Sequence of chain 1.A:
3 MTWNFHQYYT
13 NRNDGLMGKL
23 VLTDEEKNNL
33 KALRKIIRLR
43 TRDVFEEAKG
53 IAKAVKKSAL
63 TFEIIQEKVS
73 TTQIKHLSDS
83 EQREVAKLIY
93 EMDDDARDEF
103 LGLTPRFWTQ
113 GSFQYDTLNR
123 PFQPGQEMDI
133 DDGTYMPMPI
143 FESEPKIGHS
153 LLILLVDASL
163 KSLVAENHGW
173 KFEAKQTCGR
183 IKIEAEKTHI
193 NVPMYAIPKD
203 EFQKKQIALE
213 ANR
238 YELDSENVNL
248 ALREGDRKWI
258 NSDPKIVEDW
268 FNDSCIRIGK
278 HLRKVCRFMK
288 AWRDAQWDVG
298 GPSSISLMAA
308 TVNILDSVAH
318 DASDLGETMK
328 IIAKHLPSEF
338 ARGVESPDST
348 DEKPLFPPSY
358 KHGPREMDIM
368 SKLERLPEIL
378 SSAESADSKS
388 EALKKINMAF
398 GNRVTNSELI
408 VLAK

This protein binds this small molecule.
Small molecule (SMILES): CN1c2c([nH]c(N)nc2=O)NC[C@@H]1CNc1ccc(C(=O)N[C@@H](CCC(=O)N[C@@H](CCC(=O)O)C(=O)O)C(=O)O)cc1

Binding-site contacts:
Ligand atom N contacts residue PHE109 of chain 1.A at 3.0 Å (h-bond).
Ligand atom O7 contacts residue ARG40 of chain 1.A at 3.3 Å (salt-bridge).
Ligand atom O7 contacts residue TRP110 of chain 1.A at 3.5 Å.
Ligand atom O2 contacts residue ARG108 of chain 1.A at 3.4 Å.
Ligand atom O4 contacts residue ASP260 of chain 1.A at 3.5 Å (salt-bridge).
Ligand atom N3 contacts residue LYS262 of chain 1.A at 3.2 Å.
Ligand atom O1 contacts residue ARG44 of chain 1.A at 3.2 Å (salt-bridge).
Ligand atom O4 contacts residue TYR137 of chain 1.A at 2.8 Å (h-bond).
Ligand atom C16 contacts residue PHE109 of chain 1.A at 3.3 Å (hydrophobic).
Ligand atom C4 contacts residue ASP260 of chain 1.A at 3.5 Å.
Ligand atom NA2 contacts residue GLU239 of chain 1.A at 3.3 Å.
Ligand atom CD contacts residue ARG40 of chain 1.A at 3.6 Å.
Ligand atom C16 contacts residue TRP110 of chain 1.A at 3.6 Å (hydrophobic).
Ligand atom CB contacts residue ARG40 of chain 1.A at 3.6 Å.
Ligand atom C16 contacts residue ARG108 of chain 1.A at 3.5 Å.
Ligand atom C2 contacts residue LYS262 of chain 1.A at 3.7 Å.
Ligand atom N8 contacts residue TYR238 of chain 1.A at 3.7 Å.
Ligand atom O6 contacts residue GLN116 of chain 1.A at 3.3 Å (h-bond).
Ligand atom N1 contacts residue LEU240 of chain 1.A at 3.0 Å (h-bond).
Ligand atom O contacts residue ARG108 of chain 1.A at 3.0 Å (salt-bridge).
Ligand atom O7 contacts residue THR111 of chain 1.A at 2.9 Å (h-bond).
Ligand atom CG contacts residue PHE109 of chain 1.A at 3.3 Å (hydrophobic).
Ligand atom C4 contacts residue LYS262 of chain 1.A at 3.6 Å.
Ligand atom O6 contacts residue ARG36 of chain 1.A at 3.1 Å (salt-bridge).
Ligand atom CB contacts residue PHE109 of chain 1.A at 3.4 Å (hydrophobic).
Ligand atom NA2 contacts residue ASP260 of chain 1.A at 2.9 Å (salt-bridge).
Ligand atom N8 contacts residue GLU239 of chain 1.A at 3.5 Å.
Ligand atom C1 contacts residue TRP110 of chain 1.A at 3.5 Å (hydrophobic).
Ligand atom NA2 contacts residue LEU240 of chain 1.A at 3.2 Å (h-bond).
Ligand atom CA contacts residue PHE109 of chain 1.A at 3.7 Å (hydrophobic).
Ligand atom C1 contacts residue TYR137 of chain 1.A at 3.5 Å (hydrophobic).
Ligand atom C13 contacts residue PHE204 of chain 1.A at 3.5 Å (hydrophobic).
Ligand atom N3 contacts residue ASP260 of chain 1.A at 2.6 Å (salt-bridge).
Ligand atom OE2 contacts residue ARG40 of chain 1.A at 2.6 Å (salt-bridge).
Ligand atom O2 contacts residue PHE109 of chain 1.A at 2.9 Å (h-bond).
Ligand atom N1 contacts residue GLU239 of chain 1.A at 3.4 Å.
Ligand atom C2 contacts residue ASP260 of chain 1.A at 3.6 Å.
Ligand atom C12 contacts residue GLN208 of chain 1.A at 3.7 Å.
Ligand atom C5 contacts residue ARG36 of chain 1.A at 3.7 Å.
Ligand atom O4 contacts residue PRO261 of chain 1.A at 3.5 Å.